This protein binds this small molecule.
Small molecule (SMILES): COc1ccc2c(Nc3c(Cl)cncc3Cl)cc(=O)oc2c1OC1CCCC1

Sequence of chain 1.B:
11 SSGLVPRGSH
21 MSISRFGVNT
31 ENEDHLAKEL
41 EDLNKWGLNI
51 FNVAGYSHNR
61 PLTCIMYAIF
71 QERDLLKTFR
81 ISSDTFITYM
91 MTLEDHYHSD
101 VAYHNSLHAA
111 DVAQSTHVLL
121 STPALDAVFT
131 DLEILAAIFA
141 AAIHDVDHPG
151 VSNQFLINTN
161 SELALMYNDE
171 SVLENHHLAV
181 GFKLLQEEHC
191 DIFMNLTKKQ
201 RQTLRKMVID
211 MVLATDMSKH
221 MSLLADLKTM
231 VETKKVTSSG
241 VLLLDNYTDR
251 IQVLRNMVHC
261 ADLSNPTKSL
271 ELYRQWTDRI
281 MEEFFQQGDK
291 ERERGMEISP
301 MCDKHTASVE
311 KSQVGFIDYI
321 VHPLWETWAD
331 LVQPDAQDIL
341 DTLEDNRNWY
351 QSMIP

Binding-site contacts:
Ligand atom O10 contacts residue GLN313 of chain 1.B at 3.4 Å (h-bond).
Ligand atom C13 contacts residue TYR103 of chain 1.B at 3.7 Å (hydrophobic).
Ligand atom C21 contacts residue THR215 of chain 1.B at 3.2 Å.
Ligand atom C5 contacts residue PHE284 of chain 1.B at 3.6 Å (hydrophobic).
Ligand atom OB contacts residue PHE316 of chain 1.B at 3.9 Å.
Ligand atom C7 contacts residue SER312 of chain 1.B at 3.6 Å.
Ligand atom C5 contacts residue GLN313 of chain 1.B at 3.5 Å.
Ligand atom C21 contacts residue MET217 of chain 1.B at 3.5 Å (hydrophobic).
Ligand atom C4 contacts residue PHE284 of chain 1.B at 3.9 Å (hydrophobic).
Ligand atom C14 contacts residue PHE316 of chain 1.B at 3.5 Å (hydrophobic).
Ligand atom C6 contacts residue MET301 of chain 1.B at 4.0 Å (hydrophobic).
Ligand atom C9 contacts residue PHE316 of chain 1.B at 3.6 Å (hydrophobic).
Ligand atom C7 contacts residue MET301 of chain 1.B at 3.4 Å (hydrophobic).
Ligand atom C11 contacts residue ASN265 of chain 1.B at 3.8 Å.
Ligand atom C6 contacts residue SER312 of chain 1.B at 3.6 Å.
Ligand atom C4 contacts residue GLN313 of chain 1.B at 3.9 Å.
Ligand atom N22 contacts residue MG1 of chain 1.O at 3.9 Å.
Ligand atom C5 contacts residue ILE280 of chain 1.B at 4.0 Å (hydrophobic).
Ligand atom C2 contacts residue PHE316 of chain 1.B at 3.4 Å (hydrophobic).
Ligand atom C6 contacts residue GLN313 of chain 1.B at 3.5 Å.
Ligand atom C12 contacts residue ASN265 of chain 1.B at 3.7 Å.
Ligand atom OA contacts residue PHE316 of chain 1.B at 3.2 Å.
Ligand atom C6 contacts residue MET281 of chain 1.B at 3.8 Å (hydrophobic).
Ligand atom CL20 contacts residue LEU263 of chain 1.B at 3.4 Å.
Ligand atom C9 contacts residue ILE280 of chain 1.B at 3.7 Å (hydrophobic).
Ligand atom O3 contacts residue GLN313 of chain 1.B at 3.3 Å (h-bond).
Ligand atom CL20 contacts residue ASP262 of chain 1.B at 3.1 Å.
Ligand atom C1 contacts residue PHE316 of chain 1.B at 3.3 Å (hydrophobic).
Ligand atom C19 contacts residue ASP262 of chain 1.B at 3.6 Å.
Ligand atom C21 contacts residue ASP262 of chain 1.B at 3.6 Å.
Ligand atom N22 contacts residue THR215 of chain 1.B at 3.6 Å (h-bond).
Ligand atom O3 contacts residue PHE316 of chain 1.B at 3.6 Å.
Ligand atom N22 contacts residue MET217 of chain 1.B at 3.7 Å.
Ligand atom C11 contacts residue ILE280 of chain 1.B at 3.9 Å (hydrophobic).
Ligand atom C5 contacts residue MET281 of chain 1.B at 3.7 Å (hydrophobic).
Ligand atom CA contacts residue PHE316 of chain 1.B at 3.5 Å (hydrophobic).
Ligand atom O10 contacts residue ILE280 of chain 1.B at 3.4 Å.
Ligand atom C12 contacts residue TYR103 of chain 1.B at 3.8 Å (hydrophobic).
Ligand atom C11 contacts residue THR277 of chain 1.B at 3.9 Å.
Ligand atom C19 contacts residue MET217 of chain 1.B at 3.9 Å (hydrophobic).